Binding-site contacts:
Ligand atom C7 contacts residue SER378 of chain 2.I at 4.1 Å.
Ligand atom C1 contacts residue ASN308 of chain 2.I at 1.4 Å.
Ligand atom O5 contacts residue SER369 of chain 2.I at 3.9 Å.
Ligand atom N2 contacts residue ASN308 of chain 2.I at 2.9 Å (h-bond).
Ligand atom C5 contacts residue SER369 of chain 2.I at 3.2 Å.
Ligand atom C5 contacts residue THR368 of chain 2.I at 4.2 Å.
Ligand atom C2 contacts residue ASN308 of chain 2.I at 2.5 Å.
Ligand atom O4 contacts residue THR368 of chain 2.I at 3.9 Å.
Ligand atom C4 contacts residue ASN308 of chain 2.I at 4.2 Å.
Ligand atom C6 contacts residue THR368 of chain 2.I at 3.3 Å.
Ligand atom O5 contacts residue ASN308 of chain 2.I at 2.4 Å (h-bond).
Ligand atom C8 contacts residue ASN308 of chain 2.I at 3.9 Å.
Ligand atom C5 contacts residue ASN308 of chain 2.I at 3.7 Å.
Ligand atom C7 contacts residue LYS304 of chain 2.I at 4.3 Å.
Ligand atom C4 contacts residue SER369 of chain 2.I at 4.2 Å.
Ligand atom C1 contacts residue SER369 of chain 2.I at 4.3 Å.
Ligand atom O7 contacts residue LYS304 of chain 2.I at 3.3 Å.
Ligand atom O6 contacts residue THR368 of chain 2.I at 3.9 Å.
Ligand atom O7 contacts residue SER378 of chain 2.I at 3.2 Å (h-bond).
Ligand atom O4 contacts residue SER369 of chain 2.I at 4.2 Å.
Ligand atom C6 contacts residue SER369 of chain 2.I at 3.6 Å.
Ligand atom C3 contacts residue ASN308 of chain 2.I at 3.8 Å.
Ligand atom C8 contacts residue SER378 of chain 2.I at 4.3 Å.
Ligand atom C7 contacts residue ASN308 of chain 2.I at 3.6 Å.
Ligand atom O7 contacts residue ASN308 of chain 2.I at 4.4 Å.

Sequence of chain 2.I:
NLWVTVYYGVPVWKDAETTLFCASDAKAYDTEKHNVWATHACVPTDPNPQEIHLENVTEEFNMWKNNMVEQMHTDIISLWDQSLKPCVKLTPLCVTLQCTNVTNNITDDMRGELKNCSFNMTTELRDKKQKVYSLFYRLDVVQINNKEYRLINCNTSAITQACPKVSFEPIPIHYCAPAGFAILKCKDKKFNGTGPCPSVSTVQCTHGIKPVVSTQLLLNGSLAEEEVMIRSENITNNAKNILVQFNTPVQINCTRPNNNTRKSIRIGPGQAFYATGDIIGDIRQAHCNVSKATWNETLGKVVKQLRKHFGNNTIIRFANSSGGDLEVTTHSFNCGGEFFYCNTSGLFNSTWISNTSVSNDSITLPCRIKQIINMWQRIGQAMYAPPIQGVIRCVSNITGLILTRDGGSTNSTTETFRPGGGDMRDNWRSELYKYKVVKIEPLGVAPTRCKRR

The small molecule below binds the protein below.
Small molecule (SMILES): CC(=O)N[C@@H]1[C@@H](O)[C@H](O)[C@@H](CO)O[C@H]1O